The small molecule below binds the protein below.
Small molecule (SMILES): Nc1ncnc2c1ncn2[C@H]1C[C@H](O)[C@@H](COP(=O)(O)O)O1

Sequence of chain 17.A:
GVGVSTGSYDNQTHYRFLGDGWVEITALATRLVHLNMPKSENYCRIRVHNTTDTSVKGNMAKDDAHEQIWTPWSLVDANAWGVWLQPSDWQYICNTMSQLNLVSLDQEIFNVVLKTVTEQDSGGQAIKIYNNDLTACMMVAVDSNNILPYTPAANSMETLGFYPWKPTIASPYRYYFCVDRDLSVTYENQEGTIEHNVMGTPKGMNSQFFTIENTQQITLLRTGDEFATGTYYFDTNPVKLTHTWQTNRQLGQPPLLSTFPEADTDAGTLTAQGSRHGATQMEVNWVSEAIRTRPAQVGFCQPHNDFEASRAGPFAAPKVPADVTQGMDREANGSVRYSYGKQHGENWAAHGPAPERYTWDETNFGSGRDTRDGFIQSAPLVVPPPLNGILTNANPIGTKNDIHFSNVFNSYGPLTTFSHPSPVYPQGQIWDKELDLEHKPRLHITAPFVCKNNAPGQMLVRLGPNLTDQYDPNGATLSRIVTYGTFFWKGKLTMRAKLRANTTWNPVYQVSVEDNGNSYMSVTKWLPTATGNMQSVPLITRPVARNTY

Binding-site contacts:
Ligand atom OP2 contacts residue ASP273 of chain 17.A at 2.4 Å.
Ligand atom P contacts residue ASN491 of chain 17.A at 3.0 Å.
Ligand atom P contacts residue ASP273 of chain 17.A at 2.8 Å.
Ligand atom O5' contacts residue ASP273 of chain 17.A at 4.1 Å.
Ligand atom O5' contacts residue ASN491 of chain 17.A at 3.5 Å (h-bond).
Ligand atom OP1 contacts residue ASN491 of chain 17.A at 3.6 Å.
Ligand atom OP1 contacts residue TYR271 of chain 17.A at 3.1 Å (h-bond).
Ligand atom C5' contacts residue ASN491 of chain 17.A at 4.0 Å.
Ligand atom OP1 contacts residue ASP273 of chain 17.A at 3.3 Å.
Ligand atom P contacts residue PHE272 of chain 17.A at 4.3 Å.
Ligand atom C5' contacts residue ASP273 of chain 17.A at 3.8 Å.
Ligand atom OP2 contacts residue ASN491 of chain 17.A at 1.7 Å (h-bond).
Ligand atom P contacts residue TYR271 of chain 17.A at 4.5 Å.
Ligand atom OP1 contacts residue PHE272 of chain 17.A at 3.3 Å.